A small-molecule ligand and the protein it binds are described below.
Small molecule (SMILES): N[C@@H](Cc1c[nH]c2ccccc12)C(=O)O

Sequence of chain 2.E:
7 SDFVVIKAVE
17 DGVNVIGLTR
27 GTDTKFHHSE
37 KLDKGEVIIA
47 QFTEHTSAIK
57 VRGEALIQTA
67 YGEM

Binding-site contacts:
Ligand atom N contacts residue ARG26 of chain 2.E at 3.9 Å.
Ligand atom OXT contacts residue GLY27 of chain 2.E at 4.0 Å.
Ligand atom CZ2 contacts residue ALA46 of chain 2.F at 3.7 Å (hydrophobic).
Ligand atom O contacts residue THR49 of chain 2.F at 3.7 Å.
Ligand atom N contacts residue ASP29 of chain 2.E at 2.8 Å (salt-bridge).
Ligand atom O contacts residue ARG26 of chain 2.E at 3.2 Å.
Ligand atom CE2 contacts residue THR52 of chain 2.F at 4.0 Å.
Ligand atom CB contacts residue THR25 of chain 2.E at 3.6 Å.
Ligand atom CD1 contacts residue SER53 of chain 2.E at 3.2 Å.
Ligand atom CA contacts residue THR30 of chain 2.E at 3.4 Å.
Ligand atom CD1 contacts residue GLN47 of chain 2.F at 3.7 Å.
Ligand atom NE1 contacts residue ALA46 of chain 2.F at 4.0 Å.
Ligand atom CZ2 contacts residue ILE55 of chain 2.F at 3.9 Å (hydrophobic).
Ligand atom OXT contacts residue THR49 of chain 2.F at 2.6 Å (h-bond).
Ligand atom CH2 contacts residue GLY23 of chain 2.F at 3.5 Å.
Ligand atom C contacts residue SER53 of chain 2.E at 3.4 Å.
Ligand atom N contacts residue THR30 of chain 2.E at 3.1 Å (h-bond).
Ligand atom CG contacts residue SER53 of chain 2.E at 3.7 Å.
Ligand atom NE1 contacts residue GLN47 of chain 2.F at 2.9 Å (h-bond).
Ligand atom CA contacts residue GLY27 of chain 2.E at 3.5 Å.
Ligand atom CD1 contacts residue THR49 of chain 2.F at 3.6 Å.
Ligand atom CB contacts residue SER53 of chain 2.E at 3.4 Å.
Ligand atom CE2 contacts residue ALA46 of chain 2.F at 4.0 Å (hydrophobic).
Ligand atom CA contacts residue THR25 of chain 2.E at 3.7 Å.
Ligand atom O contacts residue THR25 of chain 2.E at 4.0 Å.
Ligand atom CE2 contacts residue GLN47 of chain 2.F at 3.9 Å.
Ligand atom O contacts residue GLY27 of chain 2.E at 3.0 Å (h-bond).
Ligand atom C contacts residue THR49 of chain 2.F at 3.6 Å.
Ligand atom OXT contacts residue THR52 of chain 2.F at 3.1 Å (h-bond).
Ligand atom O contacts residue SER53 of chain 2.E at 3.0 Å (h-bond).
Ligand atom N contacts residue THR25 of chain 2.E at 2.8 Å (h-bond).
Ligand atom N contacts residue GLY27 of chain 2.E at 2.9 Å (h-bond).
Ligand atom NE1 contacts residue THR49 of chain 2.F at 3.9 Å.
Ligand atom CZ2 contacts residue THR52 of chain 2.F at 3.9 Å.
Ligand atom C contacts residue GLY27 of chain 2.E at 3.4 Å.
Ligand atom CZ3 contacts residue GLY23 of chain 2.F at 3.6 Å.
Ligand atom CD2 contacts residue THR52 of chain 2.F at 4.0 Å.
Ligand atom CA contacts residue SER53 of chain 2.E at 3.9 Å.
Ligand atom CZ3 contacts residue HIS34 of chain 2.F at 4.0 Å.
Ligand atom CB contacts residue THR30 of chain 2.E at 3.5 Å.

Sequence of chain 2.F:
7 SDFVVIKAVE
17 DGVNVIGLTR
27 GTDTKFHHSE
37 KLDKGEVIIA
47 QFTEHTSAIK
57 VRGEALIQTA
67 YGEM